The protein below binds the small molecule below.
Small molecule (SMILES): CC1=C(c2cccc(O)c2)[C@H](c2ccc(I)cc2)Oc2ccc(O)cc21

Binding-site contacts:
Ligand atom C23 contacts residue G911 of chain 1.M at 1.2 Å.
Ligand atom O5 contacts residue LEU73 of chain 1.D at 3.4 Å.
Ligand atom C14 contacts residue G911 of chain 1.M at 0.6 Å.
Ligand atom C23 contacts residue GLY248 of chain 1.D at 3.7 Å.
Ligand atom C15 contacts residue G911 of chain 1.M at 0.6 Å.
Ligand atom O12 contacts residue GLU80 of chain 1.D at 3.2 Å (salt-bridge).
Ligand atom C11 contacts residue G911 of chain 1.M at 0.7 Å.
Ligand atom O26 contacts residue G911 of chain 1.M at 1.2 Å (h-bond).
Ligand atom C22 contacts residue G911 of chain 1.M at 2.3 Å.
Ligand atom C6 contacts residue G911 of chain 1.M at 0.6 Å.
Ligand atom C2 contacts residue G911 of chain 1.M at 0.3 Å.
Ligand atom C17 contacts residue ALA77 of chain 1.D at 3.8 Å (hydrophobic).
Ligand atom C3 contacts residue G911 of chain 1.M at 0.4 Å.
Ligand atom C25 contacts residue G911 of chain 1.M at 1.3 Å.
Ligand atom C11 contacts residue PHE131 of chain 1.D at 3.7 Å (hydrophobic).
Ligand atom O12 contacts residue G911 of chain 1.M at 1.1 Å.
Ligand atom O26 contacts residue HIS251 of chain 1.D at 3.5 Å.
Ligand atom C20 contacts residue G911 of chain 1.M at 0.6 Å.
Ligand atom O5 contacts residue G911 of chain 1.M at 0.6 Å (h-bond).
Ligand atom C7 contacts residue G911 of chain 1.M at 0.4 Å.
Ligand atom C13 contacts residue G911 of chain 1.M at 0.5 Å.
Ligand atom C11 contacts residue LEU73 of chain 1.D at 3.6 Å (hydrophobic).
Ligand atom C6 contacts residue PHE131 of chain 1.D at 3.8 Å (hydrophobic).
Ligand atom O26 contacts residue MET148 of chain 1.D at 3.4 Å.
Ligand atom C21 contacts residue G911 of chain 1.M at 1.9 Å.
Ligand atom C24 contacts residue G911 of chain 1.M at 0.2 Å.
Ligand atom I19 contacts residue G911 of chain 1.M at 1.0 Å.
Ligand atom C4 contacts residue G911 of chain 1.M at 0.5 Å.
Ligand atom C9 contacts residue G911 of chain 1.M at 0.6 Å.
Ligand atom C17 contacts residue G911 of chain 1.M at 0.5 Å.
Ligand atom O12 contacts residue ARG121 of chain 1.D at 3.0 Å (salt-bridge).
Ligand atom O12 contacts residue LEU114 of chain 1.D at 3.4 Å (h-bond).
Ligand atom C18 contacts residue G911 of chain 1.M at 0.5 Å.
Ligand atom C21 contacts residue LEU111 of chain 1.D at 3.7 Å (hydrophobic).
Ligand atom C8 contacts residue G911 of chain 1.M at 0.4 Å.
Ligand atom C16 contacts residue G911 of chain 1.M at 0.6 Å.
Ligand atom C1 contacts residue G911 of chain 1.M at 0.2 Å.
Ligand atom C15 contacts residue THR74 of chain 1.D at 3.5 Å.
Ligand atom C22 contacts residue GLY248 of chain 1.D at 3.6 Å.
Ligand atom C10 contacts residue G911 of chain 1.M at 0.8 Å.

Sequence of chain 1.D:
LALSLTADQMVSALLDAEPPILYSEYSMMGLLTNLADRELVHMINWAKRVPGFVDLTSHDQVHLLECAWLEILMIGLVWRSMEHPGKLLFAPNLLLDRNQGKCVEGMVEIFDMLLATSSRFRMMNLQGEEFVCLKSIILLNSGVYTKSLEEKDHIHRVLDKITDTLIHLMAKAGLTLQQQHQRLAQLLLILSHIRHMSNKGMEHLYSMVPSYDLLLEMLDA